Sequence of chain 2.B:
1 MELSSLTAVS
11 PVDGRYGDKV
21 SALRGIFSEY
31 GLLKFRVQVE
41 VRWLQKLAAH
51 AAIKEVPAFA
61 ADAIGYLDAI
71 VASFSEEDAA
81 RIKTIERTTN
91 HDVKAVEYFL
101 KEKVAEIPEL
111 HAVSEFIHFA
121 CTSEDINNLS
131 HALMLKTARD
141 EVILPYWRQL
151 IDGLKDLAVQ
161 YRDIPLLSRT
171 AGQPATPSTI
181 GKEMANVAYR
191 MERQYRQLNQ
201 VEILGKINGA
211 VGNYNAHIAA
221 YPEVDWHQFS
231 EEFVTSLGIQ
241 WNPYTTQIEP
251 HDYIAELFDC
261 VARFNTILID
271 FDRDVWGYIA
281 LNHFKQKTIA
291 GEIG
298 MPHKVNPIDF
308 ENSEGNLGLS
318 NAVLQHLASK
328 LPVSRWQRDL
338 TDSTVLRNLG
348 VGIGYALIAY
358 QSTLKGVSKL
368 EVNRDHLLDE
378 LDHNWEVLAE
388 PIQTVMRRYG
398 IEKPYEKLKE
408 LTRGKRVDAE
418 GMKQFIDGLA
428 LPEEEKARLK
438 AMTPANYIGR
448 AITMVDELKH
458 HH

Sequence of chain 1.B:
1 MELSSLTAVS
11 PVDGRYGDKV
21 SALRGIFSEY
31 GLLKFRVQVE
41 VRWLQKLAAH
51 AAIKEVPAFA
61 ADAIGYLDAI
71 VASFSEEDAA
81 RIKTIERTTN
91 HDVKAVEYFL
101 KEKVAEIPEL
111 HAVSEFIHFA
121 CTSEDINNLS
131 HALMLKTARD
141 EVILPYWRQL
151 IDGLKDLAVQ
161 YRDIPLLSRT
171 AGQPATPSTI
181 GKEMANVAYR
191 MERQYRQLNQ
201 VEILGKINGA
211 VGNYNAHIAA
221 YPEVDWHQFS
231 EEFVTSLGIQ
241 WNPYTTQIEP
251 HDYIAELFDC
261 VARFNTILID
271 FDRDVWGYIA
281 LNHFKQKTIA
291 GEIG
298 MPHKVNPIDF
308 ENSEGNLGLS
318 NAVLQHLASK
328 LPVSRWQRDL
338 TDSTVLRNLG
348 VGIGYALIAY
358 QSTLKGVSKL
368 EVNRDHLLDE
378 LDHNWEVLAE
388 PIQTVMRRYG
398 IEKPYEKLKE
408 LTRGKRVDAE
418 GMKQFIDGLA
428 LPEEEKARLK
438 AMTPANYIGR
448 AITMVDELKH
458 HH

A protein and the small-molecule ligand that binds it are described below.
Small molecule (SMILES): O=C(O)C[C@H](Nc1ncnc2c1ncn2[C@@H]1O[C@H](COP(=O)(O)O)[C@@H](O)[C@H]1O)C(=O)O

Binding-site contacts:
Ligand atom O3' contacts residue ASN90 of chain 1.B at 3.5 Å (h-bond).
Ligand atom C63 contacts residue SER295 of chain 1.A at 3.3 Å.
Ligand atom O1A contacts residue ASN309 of chain 1.A at 3.4 Å (h-bond).
Ligand atom N6 contacts residue GLN247 of chain 1.B at 3.0 Å (h-bond).
Ligand atom O65 contacts residue ASN303 of chain 1.A at 3.1 Å (h-bond).
Ligand atom C5' contacts residue SER340 of chain 1.B at 3.5 Å.
Ligand atom O2A contacts residue ARG344 of chain 1.B at 2.7 Å (salt-bridge).
Ligand atom O68 contacts residue SER296 of chain 1.A at 2.5 Å (h-bond).
Ligand atom O1A contacts residue TYR16 of chain 1.A at 2.5 Å (h-bond).
Ligand atom C62 contacts residue LYS301 of chain 1.A at 3.5 Å.
Ligand atom O65 contacts residue SER295 of chain 1.A at 3.2 Å.
Ligand atom O65 contacts residue LYS301 of chain 1.A at 2.9 Å (salt-bridge).
Ligand atom PA contacts residue TYR16 of chain 1.A at 3.3 Å.
Ligand atom C64 contacts residue SER123 of chain 1.B at 3.1 Å.
Ligand atom O2A contacts residue SER340 of chain 1.B at 2.7 Å (h-bond).
Ligand atom O3' contacts residue HIS91 of chain 1.B at 3.1 Å.
Ligand atom O2A contacts residue TYR16 of chain 1.A at 3.4 Å (h-bond).
Ligand atom O68 contacts residue THR122 of chain 1.B at 3.0 Å (h-bond).
Ligand atom O3' contacts residue ASP92 of chain 1.B at 2.9 Å (salt-bridge).
Ligand atom O2' contacts residue HIS91 of chain 1.B at 3.4 Å.
Ligand atom C2 contacts residue GLU124 of chain 1.B at 3.3 Å.
Ligand atom O68 contacts residue SER123 of chain 1.B at 2.8 Å (h-bond).
Ligand atom O66 contacts residue GLN247 of chain 1.B at 2.7 Å (h-bond).
Ligand atom N7 contacts residue ASN303 of chain 1.A at 3.5 Å (h-bond).
Ligand atom O5' contacts residue ARG15 of chain 1.A at 3.5 Å (salt-bridge).
Ligand atom O3A contacts residue ASN309 of chain 1.A at 2.8 Å (h-bond).
Ligand atom O66 contacts residue LYS301 of chain 1.A at 3.4 Å (salt-bridge).
Ligand atom O67 contacts residue SER123 of chain 1.B at 2.6 Å (h-bond).
Ligand atom O1A contacts residue ARG15 of chain 1.A at 2.9 Å (salt-bridge).
Ligand atom N1 contacts residue ARG335 of chain 1.B at 3.0 Å (salt-bridge).
Ligand atom C64 contacts residue SER295 of chain 1.A at 3.5 Å.
Ligand atom O2A contacts residue THR341 of chain 1.B at 3.2 Å (h-bond).
Ligand atom O66 contacts residue THR170 of chain 2.B at 2.7 Å (h-bond).
Ligand atom N1 contacts residue GLN247 of chain 1.B at 3.5 Å (h-bond).
Ligand atom O2' contacts residue ASN90 of chain 1.B at 2.8 Å (h-bond).
Ligand atom O67 contacts residue SER296 of chain 1.A at 2.8 Å (h-bond).
Ligand atom C64 contacts residue SER296 of chain 1.A at 3.2 Å.
Ligand atom O66 contacts residue MET298 of chain 1.A at 3.5 Å.
Ligand atom C63 contacts residue THR122 of chain 1.B at 3.4 Å.
Ligand atom O67 contacts residue HIS91 of chain 1.B at 2.7 Å (h-bond).

Sequence of chain 1.A:
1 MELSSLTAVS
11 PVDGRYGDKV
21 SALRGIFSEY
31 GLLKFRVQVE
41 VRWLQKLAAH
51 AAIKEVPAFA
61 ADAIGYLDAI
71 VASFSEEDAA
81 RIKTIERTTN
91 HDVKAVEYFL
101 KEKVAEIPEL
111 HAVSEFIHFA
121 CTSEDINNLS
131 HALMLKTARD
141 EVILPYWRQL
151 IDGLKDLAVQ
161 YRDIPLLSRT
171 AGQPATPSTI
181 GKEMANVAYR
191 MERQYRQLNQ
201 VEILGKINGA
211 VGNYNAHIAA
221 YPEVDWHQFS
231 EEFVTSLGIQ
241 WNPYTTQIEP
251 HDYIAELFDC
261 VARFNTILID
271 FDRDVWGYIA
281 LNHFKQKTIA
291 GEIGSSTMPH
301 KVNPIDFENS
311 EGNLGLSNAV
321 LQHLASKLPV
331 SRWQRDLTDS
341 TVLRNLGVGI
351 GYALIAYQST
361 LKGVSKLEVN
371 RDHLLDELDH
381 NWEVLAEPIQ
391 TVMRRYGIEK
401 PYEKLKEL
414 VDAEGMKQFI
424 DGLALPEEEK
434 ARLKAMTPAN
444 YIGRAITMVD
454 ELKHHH